Binding-site contacts:
Ligand atom C6 contacts residue ALA248 of chain 1.B at 3.8 Å (hydrophobic).
Ligand atom C9 contacts residue VAL236 of chain 1.B at 3.1 Å (hydrophobic).
Ligand atom O contacts residue ALA180 of chain 1.A at 3.6 Å.
Ligand atom O1 contacts residue CYS239 of chain 1.B at 3.7 Å.
Ligand atom C14 contacts residue LEU246 of chain 1.B at 3.8 Å (hydrophobic).
Ligand atom N contacts residue LEU253 of chain 1.B at 3.8 Å.
Ligand atom C11 contacts residue GLY235 of chain 1.B at 3.6 Å.
Ligand atom C1 contacts residue THR179 of chain 1.A at 3.3 Å.
Ligand atom C5 contacts residue LEU246 of chain 1.B at 3.8 Å (hydrophobic).
Ligand atom C17 contacts residue LYS350 of chain 1.B at 3.7 Å.
Ligand atom C18 contacts residue VAL313 of chain 1.B at 3.5 Å (hydrophobic).
Ligand atom C8 contacts residue CYS239 of chain 1.B at 3.7 Å (hydrophobic).
Ligand atom S contacts residue LYS350 of chain 1.B at 3.9 Å.
Ligand atom C17 contacts residue ASN256 of chain 1.B at 3.8 Å.
Ligand atom C contacts residue LYS350 of chain 1.B at 3.6 Å.
Ligand atom O3 contacts residue ALA314 of chain 1.B at 3.2 Å.
Ligand atom C11 contacts residue CYS239 of chain 1.B at 3.5 Å (hydrophobic).
Ligand atom N contacts residue ALA248 of chain 1.B at 3.5 Å.
Ligand atom O contacts residue VAL181 of chain 1.A at 3.5 Å (h-bond).
Ligand atom O contacts residue LYS350 of chain 1.B at 3.5 Å.
Ligand atom C11 contacts residue ILE316 of chain 1.B at 3.4 Å (hydrophobic).
Ligand atom C15 contacts residue ASN256 of chain 1.B at 3.3 Å.
Ligand atom C6 contacts residue LEU246 of chain 1.B at 3.9 Å (hydrophobic).
Ligand atom C1 contacts residue LYS350 of chain 1.B at 3.2 Å.
Ligand atom C6 contacts residue LEU253 of chain 1.B at 3.6 Å (hydrophobic).
Ligand atom C13 contacts residue ALA352 of chain 1.B at 3.6 Å (hydrophobic).
Ligand atom C1 contacts residue ALA180 of chain 1.A at 3.8 Å (hydrophobic).
Ligand atom C13 contacts residue ALA315 of chain 1.B at 3.4 Å (hydrophobic).
Ligand atom O1 contacts residue VAL236 of chain 1.B at 3.1 Å (h-bond).
Ligand atom C18 contacts residue ASN348 of chain 1.B at 3.5 Å.
Ligand atom C2 contacts residue ASN256 of chain 1.B at 3.7 Å.
Ligand atom N contacts residue LEU246 of chain 1.B at 3.8 Å.
Ligand atom C7 contacts residue ALA248 of chain 1.B at 3.8 Å (hydrophobic).
Ligand atom C9 contacts residue LEU240 of chain 1.B at 3.4 Å (hydrophobic).
Ligand atom C7 contacts residue LEU253 of chain 1.B at 3.8 Å (hydrophobic).
Ligand atom C12 contacts residue ALA314 of chain 1.B at 3.8 Å (hydrophobic).
Ligand atom O2 contacts residue ILE368 of chain 1.B at 3.8 Å.
Ligand atom S contacts residue LEU246 of chain 1.B at 3.8 Å.
Ligand atom C16 contacts residue ASN256 of chain 1.B at 3.3 Å.
Ligand atom C3 contacts residue THR179 of chain 1.A at 3.8 Å.

Sequence of chain 1.B:
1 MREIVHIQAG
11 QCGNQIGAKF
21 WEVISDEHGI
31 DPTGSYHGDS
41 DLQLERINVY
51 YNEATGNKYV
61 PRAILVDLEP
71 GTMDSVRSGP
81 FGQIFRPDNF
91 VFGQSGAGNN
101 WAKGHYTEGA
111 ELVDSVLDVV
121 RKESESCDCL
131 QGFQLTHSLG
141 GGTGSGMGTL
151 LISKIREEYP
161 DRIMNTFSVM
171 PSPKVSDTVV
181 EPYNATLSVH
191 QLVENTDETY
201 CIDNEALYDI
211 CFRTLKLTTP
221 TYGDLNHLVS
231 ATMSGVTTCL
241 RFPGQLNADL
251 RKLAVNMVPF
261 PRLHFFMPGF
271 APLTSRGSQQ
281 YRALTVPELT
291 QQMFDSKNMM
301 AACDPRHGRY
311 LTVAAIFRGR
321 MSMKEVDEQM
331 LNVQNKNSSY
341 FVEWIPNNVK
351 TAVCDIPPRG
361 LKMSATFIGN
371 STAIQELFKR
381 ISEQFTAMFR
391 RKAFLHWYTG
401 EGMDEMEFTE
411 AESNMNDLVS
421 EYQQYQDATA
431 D

This protein binds this small molecule.
Small molecule (SMILES): COc1ccc(CCc2nc3cc(OC)c(OC)c(OC)c3s2)cc1O

Sequence of chain 1.A:
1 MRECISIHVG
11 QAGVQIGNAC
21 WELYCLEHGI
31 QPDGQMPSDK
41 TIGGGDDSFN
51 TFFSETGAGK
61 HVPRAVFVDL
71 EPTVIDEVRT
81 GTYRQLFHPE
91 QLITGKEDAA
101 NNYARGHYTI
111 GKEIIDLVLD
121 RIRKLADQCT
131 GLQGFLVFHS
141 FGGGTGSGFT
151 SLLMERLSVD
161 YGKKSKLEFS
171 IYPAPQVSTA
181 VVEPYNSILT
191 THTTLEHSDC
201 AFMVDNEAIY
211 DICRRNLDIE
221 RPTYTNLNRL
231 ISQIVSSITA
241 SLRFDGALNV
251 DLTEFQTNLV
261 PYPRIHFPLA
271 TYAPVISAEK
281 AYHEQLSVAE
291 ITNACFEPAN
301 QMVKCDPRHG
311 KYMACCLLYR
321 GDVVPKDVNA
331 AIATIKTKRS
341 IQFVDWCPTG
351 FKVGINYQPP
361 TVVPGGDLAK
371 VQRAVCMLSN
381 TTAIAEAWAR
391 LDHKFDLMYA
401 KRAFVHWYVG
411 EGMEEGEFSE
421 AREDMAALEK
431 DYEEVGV